Sequence of chain 1.A:
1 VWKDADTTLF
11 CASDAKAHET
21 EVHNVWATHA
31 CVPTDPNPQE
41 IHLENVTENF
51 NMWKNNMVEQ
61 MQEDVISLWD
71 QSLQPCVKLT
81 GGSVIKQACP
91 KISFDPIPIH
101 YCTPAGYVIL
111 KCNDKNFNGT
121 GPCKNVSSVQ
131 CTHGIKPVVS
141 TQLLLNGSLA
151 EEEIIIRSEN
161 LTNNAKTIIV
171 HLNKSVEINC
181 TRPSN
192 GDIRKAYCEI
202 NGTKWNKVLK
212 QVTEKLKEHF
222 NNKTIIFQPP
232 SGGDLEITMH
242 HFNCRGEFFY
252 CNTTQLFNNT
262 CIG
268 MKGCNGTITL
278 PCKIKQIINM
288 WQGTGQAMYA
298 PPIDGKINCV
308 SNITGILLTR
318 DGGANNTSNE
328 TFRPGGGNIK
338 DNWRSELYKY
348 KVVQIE

A protein and the small-molecule ligand that binds it are described below.
Small molecule (SMILES): CC(=O)N[C@@H]1[C@@H](O)[C@H](O)[C@@H](CO)O[C@H]1O

Binding-site contacts:
Ligand atom O5 contacts residue GOL1 of chain 1.S at 3.2 Å (h-bond).
Ligand atom C8 contacts residue GLY107 of chain 1.B at 3.8 Å.
Ligand atom C5 contacts residue ASN160 of chain 1.A at 3.6 Å.
Ligand atom O7 contacts residue ASN160 of chain 1.A at 3.5 Å (h-bond).
Ligand atom O7 contacts residue GLY29 of chain 1.C at 3.9 Å.
Ligand atom C7 contacts residue HIS30 of chain 1.C at 4.2 Å.
Ligand atom C3 contacts residue HIS30 of chain 1.C at 3.8 Å.
Ligand atom C8 contacts residue HIS30 of chain 1.C at 4.1 Å.
Ligand atom O5 contacts residue ASN160 of chain 1.A at 2.3 Å (h-bond).
Ligand atom N2 contacts residue ASN160 of chain 1.A at 3.1 Å (h-bond).
Ligand atom C1 contacts residue GLU159 of chain 1.A at 3.8 Å.
Ligand atom O3 contacts residue HIS30 of chain 1.C at 3.5 Å.
Ligand atom C6 contacts residue GOL1 of chain 1.S at 4.2 Å.
Ligand atom C3 contacts residue GLY107 of chain 1.B at 3.3 Å.
Ligand atom C8 contacts residue LEU89 of chain 1.C at 3.6 Å (hydrophobic).
Ligand atom C2 contacts residue GOL1 of chain 1.S at 4.0 Å.
Ligand atom C7 contacts residue GLY29 of chain 1.C at 4.1 Å.
Ligand atom N2 contacts residue GLY107 of chain 1.B at 2.7 Å (h-bond).
Ligand atom O7 contacts residue TYR28 of chain 1.C at 4.4 Å.
Ligand atom O4 contacts residue HIS30 of chain 1.C at 4.2 Å.
Ligand atom C3 contacts residue ASN160 of chain 1.A at 3.8 Å.
Ligand atom C4 contacts residue GOL1 of chain 1.S at 4.2 Å.
Ligand atom O7 contacts residue LEU89 of chain 1.C at 4.3 Å.
Ligand atom O3 contacts residue GLY107 of chain 1.B at 4.1 Å.
Ligand atom C8 contacts residue GLN108 of chain 1.B at 4.3 Å.
Ligand atom C2 contacts residue GLY107 of chain 1.B at 3.4 Å.
Ligand atom C2 contacts residue ASN160 of chain 1.A at 2.5 Å.
Ligand atom O7 contacts residue THR162 of chain 1.A at 4.0 Å.
Ligand atom C8 contacts residue GLY109 of chain 1.B at 3.2 Å.
Ligand atom N2 contacts residue HIS30 of chain 1.C at 4.3 Å.
Ligand atom O3 contacts residue GLY29 of chain 1.C at 3.7 Å.
Ligand atom C7 contacts residue GLY107 of chain 1.B at 3.7 Å.
Ligand atom C5 contacts residue GOL1 of chain 1.S at 4.0 Å.
Ligand atom C1 contacts residue GOL1 of chain 1.S at 3.6 Å.
Ligand atom C7 contacts residue ASN160 of chain 1.A at 3.5 Å.
Ligand atom C1 contacts residue GLY107 of chain 1.B at 3.8 Å.
Ligand atom O7 contacts residue GOL1 of chain 1.S at 4.4 Å.
Ligand atom C1 contacts residue ASN160 of chain 1.A at 1.4 Å.
Ligand atom C4 contacts residue ASN160 of chain 1.A at 4.2 Å.
Ligand atom O5 contacts residue GLU159 of chain 1.A at 3.8 Å.

Sequence of chain 1.B:
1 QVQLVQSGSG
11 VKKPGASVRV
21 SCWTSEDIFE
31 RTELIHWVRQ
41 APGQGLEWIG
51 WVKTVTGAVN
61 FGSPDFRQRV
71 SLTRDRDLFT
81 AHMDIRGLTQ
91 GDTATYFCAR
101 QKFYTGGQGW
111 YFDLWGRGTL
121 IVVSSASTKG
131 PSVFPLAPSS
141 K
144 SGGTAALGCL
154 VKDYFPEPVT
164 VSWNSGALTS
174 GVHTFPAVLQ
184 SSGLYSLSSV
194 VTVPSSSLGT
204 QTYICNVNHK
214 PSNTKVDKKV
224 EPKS

Sequence of chain 1.C:
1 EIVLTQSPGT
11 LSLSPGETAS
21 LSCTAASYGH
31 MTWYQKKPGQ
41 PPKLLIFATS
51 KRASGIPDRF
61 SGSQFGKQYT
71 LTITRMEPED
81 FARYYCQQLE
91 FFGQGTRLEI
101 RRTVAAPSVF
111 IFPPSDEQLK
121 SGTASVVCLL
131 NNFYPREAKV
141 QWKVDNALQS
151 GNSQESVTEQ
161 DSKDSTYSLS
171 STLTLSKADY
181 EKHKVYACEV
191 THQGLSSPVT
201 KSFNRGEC